Sequence of chain 1.A:
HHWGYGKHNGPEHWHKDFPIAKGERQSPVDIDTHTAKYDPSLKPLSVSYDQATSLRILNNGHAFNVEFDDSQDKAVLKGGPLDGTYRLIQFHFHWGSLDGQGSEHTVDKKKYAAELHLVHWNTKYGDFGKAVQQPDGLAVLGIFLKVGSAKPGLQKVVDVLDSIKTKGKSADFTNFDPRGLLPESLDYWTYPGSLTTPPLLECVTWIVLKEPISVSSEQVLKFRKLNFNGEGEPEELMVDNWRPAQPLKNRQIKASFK

Binding-site contacts:
Ligand atom C2 contacts residue HIS13 of chain 1.A at 4.5 Å.
Ligand atom NH contacts residue ASP17 of chain 1.A at 2.8 Å (salt-bridge).
Ligand atom O1 contacts residue ASN9 of chain 1.A at 3.4 Å (h-bond).
Ligand atom O contacts residue HIS8 of chain 1.A at 3.9 Å.
Ligand atom O2 contacts residue PHE18 of chain 1.A at 4.3 Å.
Ligand atom S contacts residue TRP3 of chain 1.A at 4.1 Å.
Ligand atom O1 contacts residue TRP3 of chain 1.A at 3.6 Å.
Ligand atom C5 contacts residue LYS16 of chain 1.A at 4.4 Å.
Ligand atom C5 contacts residue HIS8 of chain 1.A at 3.5 Å.
Ligand atom NH contacts residue TRP14 of chain 1.A at 3.8 Å.
Ligand atom O2 contacts residue TRP3 of chain 1.A at 3.6 Å.
Ligand atom O contacts residue LYS16 of chain 1.A at 4.3 Å.
Ligand atom O2 contacts residue HIS2 of chain 1.A at 4.0 Å.
Ligand atom C3 contacts residue HIS2 of chain 1.A at 4.1 Å.
Ligand atom C3 contacts residue ASP17 of chain 1.A at 4.0 Å.
Ligand atom O2 contacts residue ASP17 of chain 1.A at 3.5 Å (salt-bridge).
Ligand atom NH contacts residue LYS16 of chain 1.A at 4.2 Å.
Ligand atom O contacts residue ASN9 of chain 1.A at 4.0 Å.
Ligand atom C2 contacts residue ASP17 of chain 1.A at 3.9 Å.
Ligand atom O1 contacts residue TRP14 of chain 1.A at 3.3 Å.
Ligand atom O1 contacts residue HIS13 of chain 1.A at 3.7 Å.
Ligand atom S contacts residue ASP17 of chain 1.A at 3.6 Å (salt-bridge).
Ligand atom S contacts residue HIS13 of chain 1.A at 3.9 Å.
Ligand atom C5 contacts residue ASN9 of chain 1.A at 4.4 Å.
Ligand atom NH contacts residue HIS13 of chain 1.A at 2.9 Å (h-bond).
Ligand atom C2 contacts residue HIS2 of chain 1.A at 4.5 Å.
Ligand atom S contacts residue TRP14 of chain 1.A at 4.4 Å.
Ligand atom O contacts residue HIS13 of chain 1.A at 3.6 Å.
Ligand atom O1 contacts residue GLY10 of chain 1.A at 4.5 Å.

The small molecule below binds the protein below.
Small molecule (SMILES): NS(=O)(=O)c1ccco1